Sequence of chain 1.Q:
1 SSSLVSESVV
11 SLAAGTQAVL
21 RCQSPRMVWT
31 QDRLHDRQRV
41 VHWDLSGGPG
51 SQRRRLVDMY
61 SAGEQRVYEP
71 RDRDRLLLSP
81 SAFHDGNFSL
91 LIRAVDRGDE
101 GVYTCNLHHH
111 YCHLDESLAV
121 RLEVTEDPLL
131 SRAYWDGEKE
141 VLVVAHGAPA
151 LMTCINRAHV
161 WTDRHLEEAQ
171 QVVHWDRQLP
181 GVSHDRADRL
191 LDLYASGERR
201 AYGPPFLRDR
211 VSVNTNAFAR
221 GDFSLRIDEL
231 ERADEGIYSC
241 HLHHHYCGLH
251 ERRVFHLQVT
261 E

Binding-site contacts:
Ligand atom C3 contacts residue ASN87 of chain 1.Q at 3.7 Å.
Ligand atom C5 contacts residue LEU151 of chain 1.Q at 4.1 Å (hydrophobic).
Ligand atom O5 contacts residue ASN87 of chain 1.Q at 2.3 Å (h-bond).
Ligand atom C1 contacts residue ASN87 of chain 1.Q at 1.4 Å.
Ligand atom C7 contacts residue ASN87 of chain 1.Q at 3.6 Å.
Ligand atom C1 contacts residue SER89 of chain 1.Q at 4.5 Å.
Ligand atom O4 contacts residue LEU151 of chain 1.Q at 3.7 Å.
Ligand atom C4 contacts residue ASN87 of chain 1.Q at 4.2 Å.
Ligand atom O7 contacts residue ASP85 of chain 1.Q at 4.3 Å.
Ligand atom C2 contacts residue ASN87 of chain 1.Q at 2.4 Å.
Ligand atom N2 contacts residue ASN87 of chain 1.Q at 2.9 Å (h-bond).
Ligand atom C5 contacts residue ASN87 of chain 1.Q at 3.7 Å.
Ligand atom C4 contacts residue LEU151 of chain 1.Q at 4.4 Å (hydrophobic).
Ligand atom O5 contacts residue SER89 of chain 1.Q at 4.1 Å.
Ligand atom O6 contacts residue LEU151 of chain 1.Q at 3.4 Å.
Ligand atom C6 contacts residue LEU151 of chain 1.Q at 3.8 Å (hydrophobic).
Ligand atom O7 contacts residue ASN87 of chain 1.Q at 3.9 Å.
Ligand atom C5 contacts residue SER89 of chain 1.Q at 4.3 Å.
Ligand atom O5 contacts residue SER79 of chain 1.Q at 4.4 Å.

A protein and the small-molecule ligand that binds it are described below.
Small molecule (SMILES): CC(=O)N[C@@H]1[C@@H](O)[C@H](O)[C@@H](CO)O[C@H]1O